Sequence of chain 1.B:
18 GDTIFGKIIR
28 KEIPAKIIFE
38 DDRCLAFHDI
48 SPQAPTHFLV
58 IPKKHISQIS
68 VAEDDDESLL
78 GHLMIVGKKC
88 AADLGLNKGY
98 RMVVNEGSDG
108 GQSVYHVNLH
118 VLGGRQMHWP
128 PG

Sequence of chain 1.A:
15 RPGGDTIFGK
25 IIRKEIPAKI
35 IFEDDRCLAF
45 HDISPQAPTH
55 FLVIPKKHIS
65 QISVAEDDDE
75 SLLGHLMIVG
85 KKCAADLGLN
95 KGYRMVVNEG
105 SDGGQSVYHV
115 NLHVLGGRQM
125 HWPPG

This protein binds this small molecule.
Small molecule (SMILES): Nc1nc(=O)c2ncn([C@@H]3O[C@H](CSP(=O)(O)NCCc4c[nH]c5ccccc45)[C@@H](O)[C@H]3O)c2[nH]1

Binding-site contacts:
Ligand atom C22 contacts residue GLY108 of chain 1.A at 3.6 Å.
Ligand atom C5 contacts residue HIS117 of chain 1.A at 3.5 Å.
Ligand atom C8 contacts residue ASP46 of chain 1.A at 3.5 Å.
Ligand atom O2 contacts residue ASN115 of chain 1.A at 3.2 Å (h-bond).
Ligand atom C6 contacts residue ASP46 of chain 1.A at 3.3 Å.
Ligand atom C26 contacts residue GLY108 of chain 1.A at 3.5 Å.
Ligand atom O3 contacts residue VAL111 of chain 1.A at 3.2 Å (h-bond).
Ligand atom NE2 contacts residue GLY108 of chain 1.A at 3.0 Å (h-bond).
Ligand atom N20 contacts residue PHE44 of chain 1.A at 3.6 Å.
Ligand atom O10 contacts residue LEU56 of chain 1.A at 3.5 Å.
Ligand atom C25 contacts residue TRP126 of chain 1.B at 3.5 Å (hydrophobic).
Ligand atom O3 contacts residue SER110 of chain 1.A at 2.7 Å (h-bond).
Ligand atom C4 contacts residue GLY108 of chain 1.A at 3.1 Å.
Ligand atom C24 contacts residue GLY108 of chain 1.A at 3.4 Å.
Ligand atom O22 contacts residue ASP46 of chain 1.A at 2.6 Å (salt-bridge).
Ligand atom O10 contacts residue PHE22 of chain 1.A at 3.3 Å.
Ligand atom O22 contacts residue HIS117 of chain 1.A at 3.5 Å.
Ligand atom C1 contacts residue ASN102 of chain 1.A at 3.6 Å.
Ligand atom C7 contacts residue ASP46 of chain 1.A at 3.4 Å.
Ligand atom O3 contacts residue GLN109 of chain 1.A at 3.3 Å.
Ligand atom O2 contacts residue HIS117 of chain 1.A at 2.8 Å (h-bond).
Ligand atom NE2 contacts residue SER110 of chain 1.A at 2.9 Å (h-bond).
Ligand atom N20 contacts residue ILE47 of chain 1.A at 3.5 Å (h-bond).
Ligand atom C27 contacts residue EDO1 of chain 1.E at 3.6 Å.
Ligand atom O23 contacts residue ASP46 of chain 1.A at 2.6 Å (salt-bridge).
Ligand atom C3 contacts residue GLY108 of chain 1.A at 3.5 Å.
Ligand atom C17 contacts residue ILE47 of chain 1.A at 3.5 Å (hydrophobic).
Ligand atom N16 contacts residue ILE47 of chain 1.A at 3.4 Å (h-bond).
Ligand atom C24 contacts residue TRP126 of chain 1.B at 3.4 Å (hydrophobic).
Ligand atom O2 contacts residue ASN102 of chain 1.A at 3.0 Å (h-bond).
Ligand atom C5 contacts residue ASN115 of chain 1.A at 3.3 Å.
Ligand atom C25 contacts residue GLY108 of chain 1.A at 3.5 Å.
Ligand atom N20 contacts residue HIS45 of chain 1.A at 2.8 Å (h-bond).
Ligand atom C15 contacts residue ILE47 of chain 1.A at 3.5 Å (hydrophobic).
Ligand atom C1 contacts residue GLY108 of chain 1.A at 3.5 Å.
Ligand atom C13 contacts residue SER110 of chain 1.A at 3.5 Å.
Ligand atom S4 contacts residue SER110 of chain 1.A at 3.3 Å (h-bond).
Ligand atom P1 contacts residue SER110 of chain 1.A at 3.5 Å.
Ligand atom C9 contacts residue ASP46 of chain 1.A at 3.6 Å.
Ligand atom O21 contacts residue ILE21 of chain 1.A at 3.2 Å.